The protein below binds the small molecule below.
Small molecule (SMILES): CCN1C[C@H](C)n2c(c(O)c3c(=O)n(Cc4ccc(F)c(Cl)c4)nc(C(=O)NC)c32)C1=O

Sequence of chain 1.A:
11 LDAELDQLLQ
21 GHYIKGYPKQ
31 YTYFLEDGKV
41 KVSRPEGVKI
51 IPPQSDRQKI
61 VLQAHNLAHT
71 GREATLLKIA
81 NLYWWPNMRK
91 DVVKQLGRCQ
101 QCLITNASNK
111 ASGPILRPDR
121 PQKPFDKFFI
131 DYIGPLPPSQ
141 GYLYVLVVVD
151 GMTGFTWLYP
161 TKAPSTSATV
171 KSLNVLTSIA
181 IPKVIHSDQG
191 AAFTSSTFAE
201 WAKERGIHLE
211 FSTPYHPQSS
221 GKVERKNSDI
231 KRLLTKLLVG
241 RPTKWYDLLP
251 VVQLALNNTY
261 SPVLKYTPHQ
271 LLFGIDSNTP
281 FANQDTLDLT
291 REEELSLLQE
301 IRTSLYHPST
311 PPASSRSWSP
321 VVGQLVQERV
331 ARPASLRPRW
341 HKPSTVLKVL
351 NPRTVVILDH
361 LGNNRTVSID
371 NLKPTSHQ

Binding-site contacts:
Ligand atom NAP contacts residue PRO217 of chain 1.A at 3.5 Å.
Ligand atom CAL contacts residue PRO217 of chain 1.A at 3.4 Å (hydrophobic).
Ligand atom CAZ contacts residue GLU224 of chain 1.A at 3.5 Å.
Ligand atom CBA contacts residue GLU224 of chain 1.A at 3.8 Å.
Ligand atom OAF contacts residue MG1 of chain 1.M at 2.1 Å.
Ligand atom CAY contacts residue ASP188 of chain 1.A at 3.7 Å.
Ligand atom OAF contacts residue GLU224 of chain 1.A at 2.9 Å (salt-bridge).
Ligand atom OAD contacts residue TYR215 of chain 1.A at 3.7 Å.
Ligand atom OAG contacts residue GLU224 of chain 1.A at 3.1 Å (salt-bridge).
Ligand atom CAO contacts residue TYR215 of chain 1.A at 3.9 Å (hydrophobic).
Ligand atom FAH contacts residue GLN218 of chain 1.A at 3.7 Å.
Ligand atom CAZ contacts residue PRO217 of chain 1.A at 3.8 Å (hydrophobic).
Ligand atom CAY contacts residue MG1 of chain 1.L at 3.3 Å.
Ligand atom CAZ contacts residue MG1 of chain 1.M at 3.0 Å.
Ligand atom CAS contacts residue ASP188 of chain 1.A at 3.2 Å.
Ligand atom CLAI contacts residue GLU224 of chain 1.A at 3.5 Å.
Ligand atom OAG contacts residue ASP131 of chain 1.A at 3.2 Å (salt-bridge).
Ligand atom OAD contacts residue PRO217 of chain 1.A at 3.7 Å.
Ligand atom CAW contacts residue MG1 of chain 1.M at 3.1 Å.
Ligand atom CAW contacts residue GLU224 of chain 1.A at 3.7 Å.
Ligand atom CAS contacts residue MG1 of chain 1.L at 3.0 Å.
Ligand atom CAT contacts residue PRO217 of chain 1.A at 3.8 Å (hydrophobic).
Ligand atom CAW contacts residue MG1 of chain 1.L at 3.0 Å.
Ligand atom CAW contacts residue ASP188 of chain 1.A at 3.8 Å.
Ligand atom OAG contacts residue MG1 of chain 1.M at 2.2 Å.
Ligand atom OAG contacts residue ASP188 of chain 1.A at 3.3 Å (salt-bridge).
Ligand atom CAK contacts residue PRO217 of chain 1.A at 3.9 Å (hydrophobic).
Ligand atom NBE contacts residue PRO217 of chain 1.A at 3.7 Å.
Ligand atom OAE contacts residue ASP188 of chain 1.A at 2.8 Å (salt-bridge).
Ligand atom CBC contacts residue TYR215 of chain 1.A at 3.7 Å (hydrophobic).
Ligand atom OAG contacts residue MG1 of chain 1.L at 2.1 Å.
Ligand atom CAX contacts residue PRO217 of chain 1.A at 3.7 Å (hydrophobic).
Ligand atom CAM contacts residue GLY190 of chain 1.A at 3.8 Å.
Ligand atom CAU contacts residue PRO217 of chain 1.A at 3.6 Å (hydrophobic).
Ligand atom CLAI contacts residue PRO217 of chain 1.A at 3.5 Å.
Ligand atom CAC contacts residue TYR215 of chain 1.A at 3.5 Å (hydrophobic).
Ligand atom CBA contacts residue MG1 of chain 1.M at 3.3 Å.
Ligand atom OAE contacts residue MG1 of chain 1.L at 2.2 Å.
Ligand atom CAV contacts residue PRO217 of chain 1.A at 3.5 Å (hydrophobic).
Ligand atom CLAI contacts residue GLN218 of chain 1.A at 3.7 Å.